Sequence of chain 1.A:
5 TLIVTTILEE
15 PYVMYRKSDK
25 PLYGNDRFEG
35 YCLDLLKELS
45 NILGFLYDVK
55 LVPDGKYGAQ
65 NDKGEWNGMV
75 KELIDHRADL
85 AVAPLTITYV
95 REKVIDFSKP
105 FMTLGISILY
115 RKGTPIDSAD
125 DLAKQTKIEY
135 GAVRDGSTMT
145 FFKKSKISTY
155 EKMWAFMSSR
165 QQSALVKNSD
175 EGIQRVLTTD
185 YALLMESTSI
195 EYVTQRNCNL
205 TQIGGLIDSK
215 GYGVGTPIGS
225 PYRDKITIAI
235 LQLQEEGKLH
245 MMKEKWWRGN

A small-molecule ligand and the protein it binds are described below.
Small molecule (SMILES): N[C@@H](CCc1ccc2[nH]c(=O)c(=O)[nH]c2c1)C(=O)O

Binding-site contacts:
Ligand atom N1 contacts residue PRO88 of chain 1.A at 2.9 Å (h-bond).
Ligand atom C12 contacts residue TYR16 of chain 1.A at 3.2 Å (hydrophobic).
Ligand atom C7 contacts residue THR90 of chain 1.A at 3.2 Å.
Ligand atom N1 contacts residue THR90 of chain 1.A at 3.1 Å (h-bond).
Ligand atom O3 contacts residue TYR216 of chain 1.A at 2.8 Å (h-bond).
Ligand atom C12 contacts residue TYR216 of chain 1.A at 3.8 Å (hydrophobic).
Ligand atom C6 contacts residue PRO88 of chain 1.A at 3.6 Å (hydrophobic).
Ligand atom C5 contacts residue TYR61 of chain 1.A at 3.6 Å (hydrophobic).
Ligand atom C10 contacts residue TYR216 of chain 1.A at 3.2 Å (hydrophobic).
Ligand atom O3 contacts residue TYR16 of chain 1.A at 2.8 Å (h-bond).
Ligand atom C7 contacts residue ARG95 of chain 1.A at 3.6 Å.
Ligand atom C12 contacts residue SER193 of chain 1.A at 3.6 Å.
Ligand atom N3 contacts residue SER193 of chain 1.A at 3.1 Å (h-bond).
Ligand atom C7 contacts residue TYR61 of chain 1.A at 3.4 Å (hydrophobic).
Ligand atom O4 contacts residue TYR16 of chain 1.A at 2.9 Å (h-bond).
Ligand atom O1 contacts residue LEU89 of chain 1.A at 3.6 Å.
Ligand atom O2 contacts residue ARG95 of chain 1.A at 2.5 Å (salt-bridge).
Ligand atom O1 contacts residue ARG95 of chain 1.A at 2.6 Å (salt-bridge).
Ligand atom C3 contacts residue TYR61 of chain 1.A at 3.7 Å (hydrophobic).
Ligand atom O1 contacts residue TYR61 of chain 1.A at 3.7 Å.
Ligand atom C3 contacts residue TYR216 of chain 1.A at 3.5 Å (hydrophobic).
Ligand atom C7 contacts residue PRO88 of chain 1.A at 3.8 Å (hydrophobic).
Ligand atom C8 contacts residue ARG95 of chain 1.A at 3.5 Å.
Ligand atom O1 contacts residue PRO88 of chain 1.A at 3.8 Å.
Ligand atom O4 contacts residue THR192 of chain 1.A at 3.5 Å (h-bond).
Ligand atom C11 contacts residue SER193 of chain 1.A at 3.1 Å.
Ligand atom O2 contacts residue TYR61 of chain 1.A at 3.3 Å.
Ligand atom C8 contacts residue TYR61 of chain 1.A at 3.4 Å (hydrophobic).
Ligand atom C4 contacts residue TYR61 of chain 1.A at 3.8 Å (hydrophobic).
Ligand atom O4 contacts residue SER193 of chain 1.A at 3.7 Å.
Ligand atom O1 contacts residue THR90 of chain 1.A at 2.7 Å (h-bond).
Ligand atom C9 contacts residue GLU13 of chain 1.A at 4.0 Å.
Ligand atom N1 contacts residue TYR61 of chain 1.A at 3.5 Å.
Ligand atom C6 contacts residue TYR61 of chain 1.A at 3.6 Å (hydrophobic).
Ligand atom C3 contacts residue PRO88 of chain 1.A at 3.6 Å (hydrophobic).
Ligand atom O3 contacts residue THR192 of chain 1.A at 2.4 Å (h-bond).
Ligand atom C2 contacts residue TYR61 of chain 1.A at 3.8 Å (hydrophobic).
Ligand atom C9 contacts residue TYR216 of chain 1.A at 3.9 Å (hydrophobic).
Ligand atom N2 contacts residue TYR61 of chain 1.A at 3.5 Å.
Ligand atom C12 contacts residue THR192 of chain 1.A at 3.1 Å.